Binding-site contacts:
Ligand atom C4 contacts residue ASN61 of chain 1.C at 4.2 Å.
Ligand atom C7 contacts residue ASN61 of chain 1.C at 3.5 Å.
Ligand atom C2 contacts residue ASN61 of chain 1.C at 2.4 Å.
Ligand atom C1 contacts residue ASN61 of chain 1.C at 1.4 Å.
Ligand atom O7 contacts residue ASN61 of chain 1.C at 3.7 Å.
Ligand atom C5 contacts residue ASN61 of chain 1.C at 3.7 Å.
Ligand atom O6 contacts residue TYR28 of chain 1.C at 4.0 Å.
Ligand atom C3 contacts residue ASN61 of chain 1.C at 3.8 Å.
Ligand atom O5 contacts residue ASN61 of chain 1.C at 2.4 Å (h-bond).
Ligand atom N2 contacts residue ASN61 of chain 1.C at 2.9 Å (h-bond).
Ligand atom O6 contacts residue ASN61 of chain 1.C at 4.0 Å.
Ligand atom C8 contacts residue PHE59 of chain 1.C at 4.5 Å (hydrophobic).

A small-molecule ligand and the protein it binds are described below.
Small molecule (SMILES): CC(=O)N[C@@H]1[C@@H](O)[C@H](O)[C@@H](CO)O[C@H]1O

Sequence of chain 1.C:
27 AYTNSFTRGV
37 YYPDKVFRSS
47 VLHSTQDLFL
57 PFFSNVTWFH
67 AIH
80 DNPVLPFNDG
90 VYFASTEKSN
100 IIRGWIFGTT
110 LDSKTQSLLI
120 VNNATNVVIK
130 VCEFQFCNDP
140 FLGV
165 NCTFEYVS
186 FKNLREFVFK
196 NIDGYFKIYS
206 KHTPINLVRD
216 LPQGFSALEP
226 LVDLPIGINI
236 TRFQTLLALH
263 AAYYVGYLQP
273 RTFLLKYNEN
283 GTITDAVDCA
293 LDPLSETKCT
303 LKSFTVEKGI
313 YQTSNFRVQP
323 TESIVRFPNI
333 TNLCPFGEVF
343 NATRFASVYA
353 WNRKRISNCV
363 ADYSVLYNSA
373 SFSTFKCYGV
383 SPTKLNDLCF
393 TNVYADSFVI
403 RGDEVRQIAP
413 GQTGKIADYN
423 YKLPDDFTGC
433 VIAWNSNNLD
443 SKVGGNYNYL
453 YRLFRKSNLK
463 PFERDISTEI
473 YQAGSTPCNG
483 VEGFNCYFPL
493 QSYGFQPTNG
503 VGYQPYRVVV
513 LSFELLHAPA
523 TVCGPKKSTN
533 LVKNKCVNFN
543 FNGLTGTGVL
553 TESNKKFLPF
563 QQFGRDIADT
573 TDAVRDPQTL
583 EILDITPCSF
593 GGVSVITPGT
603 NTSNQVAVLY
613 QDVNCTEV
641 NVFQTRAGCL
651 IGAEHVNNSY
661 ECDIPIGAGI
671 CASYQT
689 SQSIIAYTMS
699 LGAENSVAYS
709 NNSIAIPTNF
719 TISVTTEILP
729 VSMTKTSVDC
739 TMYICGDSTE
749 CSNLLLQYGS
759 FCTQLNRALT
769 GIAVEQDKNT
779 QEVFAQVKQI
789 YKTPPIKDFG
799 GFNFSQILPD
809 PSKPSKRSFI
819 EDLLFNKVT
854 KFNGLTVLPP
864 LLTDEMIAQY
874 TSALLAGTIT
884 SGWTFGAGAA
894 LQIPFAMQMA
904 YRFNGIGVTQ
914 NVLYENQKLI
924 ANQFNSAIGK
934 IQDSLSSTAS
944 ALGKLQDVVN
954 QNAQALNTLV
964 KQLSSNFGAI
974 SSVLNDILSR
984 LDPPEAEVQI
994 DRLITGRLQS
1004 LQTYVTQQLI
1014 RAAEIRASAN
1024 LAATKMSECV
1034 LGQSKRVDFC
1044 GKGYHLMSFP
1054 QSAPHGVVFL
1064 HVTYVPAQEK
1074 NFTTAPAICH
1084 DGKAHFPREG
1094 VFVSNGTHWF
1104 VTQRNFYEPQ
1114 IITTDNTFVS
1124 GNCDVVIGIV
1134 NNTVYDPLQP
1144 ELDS